A protein and the small-molecule ligand that binds it are described below.
Small molecule (SMILES): C[C@H](C(=O)O)c1ccc(-c2ccccc2)cc1

Sequence of chain 1.A:
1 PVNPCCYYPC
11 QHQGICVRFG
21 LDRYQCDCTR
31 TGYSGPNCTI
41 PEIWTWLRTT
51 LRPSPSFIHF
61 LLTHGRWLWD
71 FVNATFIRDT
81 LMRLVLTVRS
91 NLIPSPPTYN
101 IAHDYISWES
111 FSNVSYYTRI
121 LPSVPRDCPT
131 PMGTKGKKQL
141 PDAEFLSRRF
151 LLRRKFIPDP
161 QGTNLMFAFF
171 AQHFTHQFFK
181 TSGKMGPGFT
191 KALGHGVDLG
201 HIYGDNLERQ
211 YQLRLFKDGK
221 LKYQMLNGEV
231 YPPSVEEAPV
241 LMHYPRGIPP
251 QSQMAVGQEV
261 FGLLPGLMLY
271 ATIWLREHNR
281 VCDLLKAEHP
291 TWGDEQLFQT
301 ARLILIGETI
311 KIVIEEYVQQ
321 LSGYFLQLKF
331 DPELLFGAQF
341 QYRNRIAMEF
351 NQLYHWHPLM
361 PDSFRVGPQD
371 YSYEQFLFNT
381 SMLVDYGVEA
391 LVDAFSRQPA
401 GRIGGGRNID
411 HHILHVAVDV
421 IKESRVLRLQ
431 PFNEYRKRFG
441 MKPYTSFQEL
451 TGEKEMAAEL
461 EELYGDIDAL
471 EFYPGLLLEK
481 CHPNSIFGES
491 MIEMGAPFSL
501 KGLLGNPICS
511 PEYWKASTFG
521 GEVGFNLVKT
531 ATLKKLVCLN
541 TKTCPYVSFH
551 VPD

Binding-site contacts:
Ligand atom C5 contacts residue TYR324 of chain 1.A at 3.4 Å (hydrophobic).
Ligand atom C1 contacts residue ILE492 of chain 1.A at 3.8 Å (hydrophobic).
Ligand atom C11 contacts residue VAL318 of chain 1.A at 3.8 Å (hydrophobic).
Ligand atom O1 contacts residue ALA496 of chain 1.A at 3.5 Å.
Ligand atom O1 contacts residue ARG89 of chain 1.A at 3.0 Å (salt-bridge).
Ligand atom C10 contacts residue VAL318 of chain 1.A at 3.5 Å (hydrophobic).
Ligand atom C3 contacts residue SER499 of chain 1.A at 4.0 Å.
Ligand atom C7 contacts residue VAL318 of chain 1.A at 4.0 Å (hydrophobic).
Ligand atom C4 contacts residue SER499 of chain 1.A at 3.6 Å.
Ligand atom C15 contacts residue GLY495 of chain 1.A at 3.7 Å.
Ligand atom C4 contacts residue LEU321 of chain 1.A at 3.6 Å (hydrophobic).
Ligand atom C11 contacts residue SER499 of chain 1.A at 4.0 Å.
Ligand atom C11 contacts residue ALA496 of chain 1.A at 3.5 Å (hydrophobic).
Ligand atom C7 contacts residue LEU328 of chain 1.A at 3.8 Å (hydrophobic).
Ligand atom O1 contacts residue VAL85 of chain 1.A at 3.5 Å.
Ligand atom C6 contacts residue VAL85 of chain 1.A at 4.1 Å (hydrophobic).
Ligand atom O2 contacts residue ARG89 of chain 1.A at 3.1 Å (salt-bridge).
Ligand atom C7 contacts residue TYR324 of chain 1.A at 3.8 Å (hydrophobic).
Ligand atom C2 contacts residue TYR354 of chain 1.A at 4.0 Å (hydrophobic).
Ligand atom C3 contacts residue TRP356 of chain 1.A at 4.0 Å (hydrophobic).
Ligand atom C14 contacts residue MET491 of chain 1.A at 3.9 Å (hydrophobic).
Ligand atom O2 contacts residue TYR324 of chain 1.A at 2.5 Å (h-bond).
Ligand atom C6 contacts residue TYR324 of chain 1.A at 3.6 Å (hydrophobic).
Ligand atom C9 contacts residue VAL318 of chain 1.A at 3.8 Å (hydrophobic).
Ligand atom O1 contacts residue LEU500 of chain 1.A at 3.7 Å.
Ligand atom C15 contacts residue MET491 of chain 1.A at 4.0 Å (hydrophobic).
Ligand atom C13 contacts residue LEU321 of chain 1.A at 3.9 Å (hydrophobic).
Ligand atom C9 contacts residue ALA496 of chain 1.A at 3.9 Å (hydrophobic).
Ligand atom C10 contacts residue ALA496 of chain 1.A at 3.6 Å (hydrophobic).
Ligand atom C12 contacts residue ALA496 of chain 1.A at 3.8 Å (hydrophobic).
Ligand atom C2 contacts residue TRP356 of chain 1.A at 3.4 Å (hydrophobic).
Ligand atom C6 contacts residue ARG89 of chain 1.A at 3.6 Å.
Ligand atom C8 contacts residue ILE492 of chain 1.A at 4.0 Å (hydrophobic).
Ligand atom C6 contacts residue ALA496 of chain 1.A at 4.0 Å (hydrophobic).
Ligand atom C3 contacts residue TYR354 of chain 1.A at 3.5 Å (hydrophobic).
Ligand atom C14 contacts residue GLY495 of chain 1.A at 3.6 Å.
Ligand atom C13 contacts residue ALA496 of chain 1.A at 4.0 Å (hydrophobic).
Ligand atom C15 contacts residue TRP356 of chain 1.A at 3.8 Å (hydrophobic).
Ligand atom C3 contacts residue LEU321 of chain 1.A at 3.8 Å (hydrophobic).
Ligand atom C14 contacts residue ALA496 of chain 1.A at 3.7 Å (hydrophobic).